Sequence of chain 9.E:
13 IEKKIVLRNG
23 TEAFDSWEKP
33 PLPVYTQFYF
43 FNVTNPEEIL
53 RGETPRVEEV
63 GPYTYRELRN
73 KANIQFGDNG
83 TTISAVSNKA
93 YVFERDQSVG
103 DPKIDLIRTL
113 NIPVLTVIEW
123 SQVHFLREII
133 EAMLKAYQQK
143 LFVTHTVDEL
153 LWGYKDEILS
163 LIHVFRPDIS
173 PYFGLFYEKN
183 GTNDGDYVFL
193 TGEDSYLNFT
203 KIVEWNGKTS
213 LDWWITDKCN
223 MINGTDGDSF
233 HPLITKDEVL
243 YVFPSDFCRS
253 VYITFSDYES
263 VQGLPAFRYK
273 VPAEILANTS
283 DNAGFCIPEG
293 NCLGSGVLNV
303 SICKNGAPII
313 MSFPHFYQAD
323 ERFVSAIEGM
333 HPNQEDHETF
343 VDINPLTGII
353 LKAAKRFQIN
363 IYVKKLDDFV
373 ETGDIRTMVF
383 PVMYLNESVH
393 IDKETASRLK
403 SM

Binding-site contacts:
Ligand atom C2 contacts residue ASN182 of chain 9.E at 2.5 Å.
Ligand atom C2 contacts residue VAL94 of chain 9.E at 4.3 Å (hydrophobic).
Ligand atom C8 contacts residue ASN182 of chain 9.E at 4.3 Å.
Ligand atom C3 contacts residue VAL94 of chain 9.E at 4.4 Å (hydrophobic).
Ligand atom C8 contacts residue TYR93 of chain 9.E at 4.4 Å (hydrophobic).
Ligand atom C7 contacts residue TRP154 of chain 9.E at 4.5 Å (hydrophobic).
Ligand atom C8 contacts residue ASP150 of chain 9.E at 4.3 Å.
Ligand atom C1 contacts residue ASN182 of chain 9.E at 1.4 Å.
Ligand atom N2 contacts residue TYR93 of chain 9.E at 3.3 Å (h-bond).
Ligand atom O4 contacts residue VAL94 of chain 9.E at 3.7 Å.
Ligand atom C4 contacts residue ASN182 of chain 9.E at 4.3 Å.
Ligand atom C8 contacts residue TRP154 of chain 9.E at 3.6 Å (hydrophobic).
Ligand atom O7 contacts residue VAL94 of chain 9.E at 3.5 Å.
Ligand atom N2 contacts residue ASN182 of chain 9.E at 2.9 Å (h-bond).
Ligand atom O7 contacts residue TRP154 of chain 9.E at 4.4 Å.
Ligand atom C3 contacts residue TYR93 of chain 9.E at 3.8 Å (hydrophobic).
Ligand atom O7 contacts residue LEU70 of chain 9.E at 3.7 Å.
Ligand atom C7 contacts residue ASN182 of chain 9.E at 3.1 Å.
Ligand atom O3 contacts residue VAL94 of chain 9.E at 4.5 Å.
Ligand atom C1 contacts residue TYR93 of chain 9.E at 3.8 Å (hydrophobic).
Ligand atom C7 contacts residue TYR93 of chain 9.E at 4.3 Å (hydrophobic).
Ligand atom C5 contacts residue ASN182 of chain 9.E at 3.6 Å.
Ligand atom C3 contacts residue ASN182 of chain 9.E at 3.8 Å.
Ligand atom C2 contacts residue TYR93 of chain 9.E at 3.8 Å (hydrophobic).
Ligand atom O5 contacts residue ASN182 of chain 9.E at 2.4 Å (h-bond).
Ligand atom O7 contacts residue ASN182 of chain 9.E at 2.9 Å (h-bond).

A protein and the small-molecule ligand that binds it are described below.
Small molecule (SMILES): CC(=O)N[C@H]1[C@H](O[C@H]2[C@H](O)[C@@H](NC(C)=O)CO[C@@H]2CO)O[C@H](CO)[C@@H](O)[C@@H]1O